Sequence of chain 1.A:
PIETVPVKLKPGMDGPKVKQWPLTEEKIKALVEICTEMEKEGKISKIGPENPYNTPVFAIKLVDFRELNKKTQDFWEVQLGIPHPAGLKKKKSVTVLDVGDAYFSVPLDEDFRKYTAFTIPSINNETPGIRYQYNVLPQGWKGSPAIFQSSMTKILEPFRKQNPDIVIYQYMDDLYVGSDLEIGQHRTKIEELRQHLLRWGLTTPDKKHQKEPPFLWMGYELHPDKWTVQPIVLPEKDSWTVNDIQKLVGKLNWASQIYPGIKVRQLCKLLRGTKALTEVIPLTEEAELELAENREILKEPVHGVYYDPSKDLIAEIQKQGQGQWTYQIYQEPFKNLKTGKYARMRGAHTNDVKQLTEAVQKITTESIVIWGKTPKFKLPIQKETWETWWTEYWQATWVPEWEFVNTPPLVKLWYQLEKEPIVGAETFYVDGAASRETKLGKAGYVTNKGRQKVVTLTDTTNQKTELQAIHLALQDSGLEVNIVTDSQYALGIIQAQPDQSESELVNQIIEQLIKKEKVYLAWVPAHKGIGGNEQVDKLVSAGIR

This protein binds this small molecule.
Small molecule (SMILES): O=C1Nc2ccc(Cl)cc2[C@@](C#CC2CC2)(C(F)(F)F)O1

Binding-site contacts:
Ligand atom N contacts residue LEU101 of chain 1.A at 3.6 Å.
Ligand atom F1 contacts residue VAL180 of chain 1.A at 3.8 Å.
Ligand atom C2 contacts residue LYS104 of chain 1.A at 3.9 Å.
Ligand atom C1 contacts residue LYS104 of chain 1.A at 3.7 Å.
Ligand atom C8 contacts residue TYR189 of chain 1.A at 3.9 Å (hydrophobic).
Ligand atom C5 contacts residue VAL107 of chain 1.A at 3.8 Å (hydrophobic).
Ligand atom C9 contacts residue TYR189 of chain 1.A at 3.7 Å (hydrophobic).
Ligand atom C14 contacts residue LEU101 of chain 1.A at 3.7 Å (hydrophobic).
Ligand atom C3 contacts residue HIS236 of chain 1.A at 3.4 Å.
Ligand atom C10 contacts residue TYR189 of chain 1.A at 3.9 Å (hydrophobic).
Ligand atom F3 contacts residue TYR189 of chain 1.A at 3.7 Å.
Ligand atom C11 contacts residue TYR189 of chain 1.A at 3.8 Å (hydrophobic).
Ligand atom C4 contacts residue VAL107 of chain 1.A at 3.5 Å (hydrophobic).
Ligand atom CL contacts residue HIS236 of chain 1.A at 3.7 Å.
Ligand atom C2 contacts residue LYS102 of chain 1.A at 3.3 Å.
Ligand atom O1 contacts residue LYS102 of chain 1.A at 3.5 Å (salt-bridge).
Ligand atom F2 contacts residue TYR182 of chain 1.A at 4.0 Å.
Ligand atom F2 contacts residue TYR189 of chain 1.A at 3.2 Å.
Ligand atom C11 contacts residue LEU235 of chain 1.A at 3.4 Å (hydrophobic).
Ligand atom O1 contacts residue LEU101 of chain 1.A at 4.0 Å.
Ligand atom C1 contacts residue LYS102 of chain 1.A at 3.2 Å.
Ligand atom C14 contacts residue LYS102 of chain 1.A at 3.9 Å.
Ligand atom C3 contacts residue VAL107 of chain 1.A at 3.7 Å (hydrophobic).
Ligand atom F2 contacts residue VAL180 of chain 1.A at 3.9 Å.
Ligand atom C1 contacts residue LEU101 of chain 1.A at 3.9 Å (hydrophobic).
Ligand atom C10 contacts residue TYR182 of chain 1.A at 3.3 Å (hydrophobic).
Ligand atom CL contacts residue VAL107 of chain 1.A at 3.8 Å.
Ligand atom CL contacts residue LEU235 of chain 1.A at 3.6 Å.
Ligand atom C3 contacts residue TYR319 of chain 1.A at 3.8 Å (hydrophobic).
Ligand atom N contacts residue LYS102 of chain 1.A at 2.7 Å (salt-bridge).
Ligand atom O2 contacts residue LEU101 of chain 1.A at 3.6 Å.
Ligand atom C12 contacts residue TRP230 of chain 1.A at 3.7 Å (hydrophobic).
Ligand atom F3 contacts residue VAL190 of chain 1.A at 3.7 Å.
Ligand atom F1 contacts residue GLY191 of chain 1.A at 3.3 Å.
Ligand atom F3 contacts residue GLY191 of chain 1.A at 3.7 Å.
Ligand atom CL contacts residue PHE228 of chain 1.A at 3.9 Å.
Ligand atom C2 contacts residue TYR319 of chain 1.A at 3.9 Å (hydrophobic).
Ligand atom N contacts residue LYS104 of chain 1.A at 3.6 Å.
Ligand atom C11 contacts residue TRP230 of chain 1.A at 3.6 Å (hydrophobic).
Ligand atom C12 contacts residue TYR182 of chain 1.A at 3.6 Å (hydrophobic).